Binding-site contacts:
Ligand atom N6 contacts residue SER414 of chain 1.W at 3.7 Å.
Ligand atom C2 contacts residue ILE404 of chain 1.W at 4.4 Å (hydrophobic).
Ligand atom N7 contacts residue ASN391 of chain 1.W at 3.9 Å.
Ligand atom C2 contacts residue VAL202 of chain 1.W at 4.2 Å (hydrophobic).
Ligand atom C3' contacts residue HIS412 of chain 1.W at 4.0 Å.
Ligand atom C2 contacts residue GLY421 of chain 1.W at 3.4 Å.
Ligand atom N9 contacts residue PRO203 of chain 1.W at 4.4 Å.
Ligand atom N6 contacts residue GLY419 of chain 1.W at 3.5 Å (h-bond).
Ligand atom O3' contacts residue PRO413 of chain 1.W at 4.2 Å.
Ligand atom C8 contacts residue PRO203 of chain 1.W at 4.2 Å (hydrophobic).
Ligand atom N9 contacts residue HIS412 of chain 1.W at 4.3 Å.
Ligand atom N1 contacts residue GLY421 of chain 1.W at 3.1 Å (h-bond).
Ligand atom C1' contacts residue HIS412 of chain 1.W at 4.3 Å.
Ligand atom C1' contacts residue PRO413 of chain 1.W at 3.9 Å (hydrophobic).
Ligand atom C4 contacts residue PRO203 of chain 1.W at 4.2 Å (hydrophobic).
Ligand atom N6 contacts residue PHE420 of chain 1.W at 3.7 Å.
Ligand atom C6 contacts residue PRO203 of chain 1.W at 4.3 Å (hydrophobic).
Ligand atom N7 contacts residue HIS412 of chain 1.W at 4.1 Å.
Ligand atom N7 contacts residue SER414 of chain 1.W at 3.6 Å.
Ligand atom C2' contacts residue HIS412 of chain 1.W at 3.1 Å.
Ligand atom C6 contacts residue SER414 of chain 1.W at 4.0 Å.
Ligand atom C2' contacts residue PRO413 of chain 1.W at 3.8 Å (hydrophobic).
Ligand atom C8 contacts residue HIS412 of chain 1.W at 3.4 Å.
Ligand atom C6 contacts residue GLY421 of chain 1.W at 3.6 Å.
Ligand atom C8 contacts residue SER414 of chain 1.W at 4.3 Å.
Ligand atom N6 contacts residue PRO415 of chain 1.W at 4.2 Å.
Ligand atom C5 contacts residue PRO203 of chain 1.W at 3.9 Å (hydrophobic).
Ligand atom N7 contacts residue PRO203 of chain 1.W at 4.0 Å.
Ligand atom N1 contacts residue PHE420 of chain 1.W at 4.2 Å.
Ligand atom N3 contacts residue PRO413 of chain 1.W at 3.8 Å.
Ligand atom N1 contacts residue PRO413 of chain 1.W at 3.5 Å (h-bond).
Ligand atom C5 contacts residue PRO413 of chain 1.W at 4.0 Å (hydrophobic).
Ligand atom C5 contacts residue SER414 of chain 1.W at 3.9 Å.
Ligand atom N9 contacts residue PRO413 of chain 1.W at 4.3 Å.
Ligand atom C4 contacts residue PRO413 of chain 1.W at 4.0 Å (hydrophobic).
Ligand atom C6 contacts residue PRO413 of chain 1.W at 3.8 Å (hydrophobic).
Ligand atom N6 contacts residue GLY421 of chain 1.W at 3.3 Å (h-bond).
Ligand atom C2 contacts residue PRO413 of chain 1.W at 3.5 Å (hydrophobic).
Ligand atom C6 contacts residue VAL202 of chain 1.W at 4.2 Å (hydrophobic).
Ligand atom N1 contacts residue VAL202 of chain 1.W at 3.7 Å.

Sequence of chain 1.W:
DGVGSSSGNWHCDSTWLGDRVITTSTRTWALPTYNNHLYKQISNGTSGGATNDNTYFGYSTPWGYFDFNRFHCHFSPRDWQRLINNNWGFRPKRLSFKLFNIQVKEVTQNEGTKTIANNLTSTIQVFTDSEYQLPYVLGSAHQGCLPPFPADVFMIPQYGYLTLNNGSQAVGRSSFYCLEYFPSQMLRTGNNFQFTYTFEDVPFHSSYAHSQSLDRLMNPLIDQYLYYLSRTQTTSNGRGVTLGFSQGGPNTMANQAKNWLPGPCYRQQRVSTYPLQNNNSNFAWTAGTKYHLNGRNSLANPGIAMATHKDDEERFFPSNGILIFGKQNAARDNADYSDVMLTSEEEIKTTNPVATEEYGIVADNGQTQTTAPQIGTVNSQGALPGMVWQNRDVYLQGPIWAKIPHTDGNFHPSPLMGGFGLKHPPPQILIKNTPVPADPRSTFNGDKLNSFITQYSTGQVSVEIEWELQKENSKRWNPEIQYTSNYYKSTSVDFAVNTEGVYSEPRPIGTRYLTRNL

A small-molecule ligand and the protein it binds are described below.
Small molecule (SMILES): Nc1ncnc2c1ncn2[C@H]1C[C@H](O)[C@@H](COP(=O)(O)O)O1